This small molecule binds to this protein.
Small molecule (SMILES): CC(=O)N[C@H]1[C@H](O[C@H]2[C@H](O)[C@@H](NC(C)=O)CO[C@@H]2CO)O[C@H](CO)[C@@H](O)[C@@H]1O

Sequence of chain 1.C:
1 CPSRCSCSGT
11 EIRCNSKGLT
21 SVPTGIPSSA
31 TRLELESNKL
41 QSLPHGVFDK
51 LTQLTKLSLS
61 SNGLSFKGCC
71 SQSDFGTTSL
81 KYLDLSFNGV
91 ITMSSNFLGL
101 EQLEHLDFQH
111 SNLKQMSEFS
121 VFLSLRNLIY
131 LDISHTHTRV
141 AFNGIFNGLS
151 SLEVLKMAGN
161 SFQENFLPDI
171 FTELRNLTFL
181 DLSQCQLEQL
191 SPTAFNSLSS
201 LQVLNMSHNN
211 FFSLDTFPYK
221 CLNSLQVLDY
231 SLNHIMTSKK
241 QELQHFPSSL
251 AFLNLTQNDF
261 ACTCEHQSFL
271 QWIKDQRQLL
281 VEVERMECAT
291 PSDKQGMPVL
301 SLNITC

Binding-site contacts:
Ligand atom O5 contacts residue SER183 of chain 1.C at 3.3 Å (h-bond).
Ligand atom C8 contacts residue VAL227 of chain 1.C at 3.8 Å (hydrophobic).
Ligand atom C2 contacts residue ASN205 of chain 1.C at 2.4 Å.
Ligand atom O7 contacts residue ASN205 of chain 1.C at 3.7 Å.
Ligand atom C7 contacts residue NAG1 of chain 1.M at 4.0 Å.
Ligand atom O3 contacts residue NAG2 of chain 1.M at 3.3 Å (h-bond).
Ligand atom C7 contacts residue ASN205 of chain 1.C at 3.4 Å.
Ligand atom C4 contacts residue ASN205 of chain 1.C at 4.2 Å.
Ligand atom C2 contacts residue ASP229 of chain 1.C at 3.6 Å.
Ligand atom C1 contacts residue SER207 of chain 1.C at 4.1 Å.
Ligand atom O7 contacts residue NAG2 of chain 1.M at 3.1 Å (h-bond).
Ligand atom N2 contacts residue NAG1 of chain 1.M at 3.8 Å.
Ligand atom C7 contacts residue NAG2 of chain 1.M at 3.8 Å.
Ligand atom C5 contacts residue ASN205 of chain 1.C at 3.6 Å.
Ligand atom O6 contacts residue GLN184 of chain 1.C at 2.9 Å (h-bond).
Ligand atom O6 contacts residue SER183 of chain 1.C at 2.8 Å (h-bond).
Ligand atom C3 contacts residue NAG1 of chain 1.M at 3.7 Å.
Ligand atom C5 contacts residue SER183 of chain 1.C at 4.1 Å.
Ligand atom C8 contacts residue NAG2 of chain 1.M at 4.0 Å.
Ligand atom C7 contacts residue ASP229 of chain 1.C at 3.8 Å.
Ligand atom N2 contacts residue ASN205 of chain 1.C at 2.8 Å (h-bond).
Ligand atom C1 contacts residue ASP229 of chain 1.C at 3.6 Å.
Ligand atom C1 contacts residue ASN205 of chain 1.C at 1.4 Å.
Ligand atom C6 contacts residue SER183 of chain 1.C at 3.8 Å.
Ligand atom C8 contacts residue ASP229 of chain 1.C at 3.8 Å.
Ligand atom C1 contacts residue SER183 of chain 1.C at 4.2 Å.
Ligand atom C4 contacts residue NAG1 of chain 1.M at 4.2 Å.
Ligand atom C8 contacts residue LEU232 of chain 1.C at 3.6 Å (hydrophobic).
Ligand atom C6 contacts residue GLN184 of chain 1.C at 3.6 Å.
Ligand atom N2 contacts residue ASP229 of chain 1.C at 2.8 Å (salt-bridge).
Ligand atom O7 contacts residue NAG1 of chain 1.M at 3.9 Å.
Ligand atom C3 contacts residue ASP229 of chain 1.C at 3.9 Å.
Ligand atom O5 contacts residue ASN205 of chain 1.C at 2.4 Å (h-bond).
Ligand atom O3 contacts residue NAG1 of chain 1.M at 3.0 Å (h-bond).
Ligand atom C8 contacts residue NAG1 of chain 1.M at 3.3 Å.
Ligand atom C6 contacts residue NAG2 of chain 1.M at 4.0 Å.
Ligand atom O5 contacts residue ASP181 of chain 1.C at 4.2 Å.
Ligand atom O4 contacts residue NAG1 of chain 1.M at 3.6 Å.
Ligand atom C3 contacts residue ASN205 of chain 1.C at 3.8 Å.
Ligand atom O6 contacts residue NAG2 of chain 1.M at 3.8 Å.